Binding-site contacts:
Ligand atom C8 contacts residue PRO686 of chain 1.B at 3.8 Å (hydrophobic).
Ligand atom C4 contacts residue ASN687 of chain 1.B at 4.3 Å.
Ligand atom C7 contacts residue PRO686 of chain 1.B at 4.5 Å (hydrophobic).
Ligand atom O7 contacts residue LYS484 of chain 1.B at 3.3 Å.
Ligand atom O5 contacts residue ASN687 of chain 1.B at 2.4 Å (h-bond).
Ligand atom C7 contacts residue LYS484 of chain 1.B at 4.3 Å.
Ligand atom C1 contacts residue ASN687 of chain 1.B at 1.4 Å.
Ligand atom O7 contacts residue ASN687 of chain 1.B at 3.1 Å (h-bond).
Ligand atom C3 contacts residue ASN687 of chain 1.B at 3.7 Å.
Ligand atom O3 contacts residue ASN687 of chain 1.B at 4.1 Å.
Ligand atom C5 contacts residue ASN687 of chain 1.B at 3.7 Å.
Ligand atom C7 contacts residue ASN687 of chain 1.B at 3.3 Å.
Ligand atom C8 contacts residue ASN687 of chain 1.B at 4.5 Å.
Ligand atom C2 contacts residue ASN687 of chain 1.B at 2.5 Å.
Ligand atom N2 contacts residue ASN687 of chain 1.B at 3.2 Å (h-bond).
Ligand atom O5 contacts residue LYS487 of chain 1.B at 4.5 Å.

Sequence of chain 1.B:
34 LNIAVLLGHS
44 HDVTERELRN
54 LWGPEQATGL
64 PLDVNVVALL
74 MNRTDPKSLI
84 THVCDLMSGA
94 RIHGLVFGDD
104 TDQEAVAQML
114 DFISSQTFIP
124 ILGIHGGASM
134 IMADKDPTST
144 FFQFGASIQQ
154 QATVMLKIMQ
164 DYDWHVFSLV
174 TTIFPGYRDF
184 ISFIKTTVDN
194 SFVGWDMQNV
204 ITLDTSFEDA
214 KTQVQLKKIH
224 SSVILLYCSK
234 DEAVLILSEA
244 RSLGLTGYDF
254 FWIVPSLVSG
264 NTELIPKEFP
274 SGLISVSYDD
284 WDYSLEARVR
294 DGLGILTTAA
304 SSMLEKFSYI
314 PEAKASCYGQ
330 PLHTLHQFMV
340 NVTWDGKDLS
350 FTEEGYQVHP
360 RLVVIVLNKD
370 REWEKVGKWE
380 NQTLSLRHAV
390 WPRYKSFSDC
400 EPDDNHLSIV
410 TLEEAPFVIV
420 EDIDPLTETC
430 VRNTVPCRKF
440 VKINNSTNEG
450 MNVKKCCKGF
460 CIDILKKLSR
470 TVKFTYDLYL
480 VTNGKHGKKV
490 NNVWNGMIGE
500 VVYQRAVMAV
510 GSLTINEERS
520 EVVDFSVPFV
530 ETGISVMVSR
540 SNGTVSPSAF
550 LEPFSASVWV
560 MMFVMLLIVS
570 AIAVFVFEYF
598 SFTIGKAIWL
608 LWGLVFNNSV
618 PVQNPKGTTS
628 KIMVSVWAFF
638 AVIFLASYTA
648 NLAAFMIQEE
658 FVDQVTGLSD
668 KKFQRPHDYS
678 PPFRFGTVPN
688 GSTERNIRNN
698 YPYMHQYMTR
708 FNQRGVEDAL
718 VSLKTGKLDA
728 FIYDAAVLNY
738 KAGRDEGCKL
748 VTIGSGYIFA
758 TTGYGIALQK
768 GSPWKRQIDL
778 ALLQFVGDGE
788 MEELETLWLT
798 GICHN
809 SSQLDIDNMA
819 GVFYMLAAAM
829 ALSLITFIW

This small molecule binds to this protein.
Small molecule (SMILES): CC(=O)N[C@@H]1[C@@H](O)[C@H](O)[C@@H](CO)O[C@H]1O